Sequence of chain 1.B:
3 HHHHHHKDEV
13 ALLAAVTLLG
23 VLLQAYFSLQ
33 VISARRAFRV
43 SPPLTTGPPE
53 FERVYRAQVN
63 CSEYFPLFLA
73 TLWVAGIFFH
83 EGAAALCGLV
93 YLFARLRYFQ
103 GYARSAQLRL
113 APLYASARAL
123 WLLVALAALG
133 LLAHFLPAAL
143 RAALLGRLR

Binding-site contacts:
Ligand atom C1 contacts residue ALA27 of chain 1.B at 3.4 Å (hydrophobic).
Ligand atom C9 contacts residue TRP123 of chain 1.C at 3.5 Å (hydrophobic).
Ligand atom O22 contacts residue ARG111 of chain 1.C at 2.8 Å (salt-bridge).
Ligand atom O21 contacts residue ARG111 of chain 1.C at 3.0 Å (salt-bridge).
Ligand atom O22 contacts residue TYR100 of chain 1.C at 2.5 Å (h-bond).
Ligand atom C8 contacts residue ALA119 of chain 1.C at 3.6 Å (hydrophobic).
Ligand atom C30 contacts residue SER30 of chain 1.B at 3.6 Å.
Ligand atom C1 contacts residue TYR66 of chain 1.C at 3.4 Å (hydrophobic).
Ligand atom C13 contacts residue TYR66 of chain 1.C at 3.7 Å (hydrophobic).
Ligand atom C30 contacts residue LEU31 of chain 1.B at 3.7 Å (hydrophobic).
Ligand atom C19 contacts residue ASN62 of chain 1.C at 3.5 Å.
Ligand atom N24 contacts residue TYR66 of chain 1.C at 3.6 Å.
Ligand atom C16 contacts residue LEU115 of chain 1.C at 3.4 Å (hydrophobic).
Ligand atom N24 contacts residue ARG97 of chain 1.C at 3.3 Å (salt-bridge).
Ligand atom C25 contacts residue TYR66 of chain 1.C at 3.6 Å (hydrophobic).
Ligand atom C19 contacts residue TYR100 of chain 1.C at 3.5 Å (hydrophobic).
Ligand atom C9 contacts residue LEU122 of chain 1.C at 3.6 Å (hydrophobic).
Ligand atom C20 contacts residue TYR100 of chain 1.C at 3.5 Å (hydrophobic).
Ligand atom C27 contacts residue ALA119 of chain 1.C at 3.8 Å (hydrophobic).
Ligand atom C8 contacts residue TRP123 of chain 1.C at 3.5 Å (hydrophobic).
Ligand atom C2 contacts residue VAL23 of chain 1.B at 3.7 Å (hydrophobic).
Ligand atom O23 contacts residue ARG97 of chain 1.C at 2.9 Å (salt-bridge).
Ligand atom C3 contacts residue ALA27 of chain 1.B at 3.6 Å (hydrophobic).
Ligand atom N14 contacts residue TYR66 of chain 1.C at 3.3 Å (h-bond).
Ligand atom C16 contacts residue TYR66 of chain 1.C at 3.8 Å (hydrophobic).
Ligand atom C15 contacts residue TYR66 of chain 1.C at 3.5 Å (hydrophobic).
Ligand atom C15 contacts residue LEU115 of chain 1.C at 3.8 Å (hydrophobic).
Ligand atom C30 contacts residue ALA27 of chain 1.B at 3.3 Å (hydrophobic).
Ligand atom O23 contacts residue TYR66 of chain 1.C at 3.5 Å.
Ligand atom C2 contacts residue LEU69 of chain 1.C at 3.5 Å (hydrophobic).
Ligand atom C10 contacts residue LEU122 of chain 1.C at 3.5 Å (hydrophobic).
Ligand atom C20 contacts residue ARG111 of chain 1.C at 3.7 Å.
Ligand atom C27 contacts residue SER118 of chain 1.C at 3.6 Å.
Ligand atom C6 contacts residue TYR66 of chain 1.C at 3.5 Å (hydrophobic).
Ligand atom O23 contacts residue LEU115 of chain 1.C at 3.6 Å.
Ligand atom C2 contacts residue GLN26 of chain 1.B at 3.8 Å.
Ligand atom C4 contacts residue LEU122 of chain 1.C at 3.6 Å (hydrophobic).
Ligand atom C2 contacts residue ALA27 of chain 1.B at 3.3 Å (hydrophobic).
Ligand atom C27 contacts residue ARG97 of chain 1.C at 3.2 Å.
Ligand atom C1 contacts residue SER30 of chain 1.B at 3.8 Å.

The small molecule below binds the protein below.
Small molecule (SMILES): COc1nc(C(=O)[C@H]2C[C@@H]2C(=O)O)ncc1N(CC1CC1)c1cccc2ccccc12

Sequence of chain 1.C:
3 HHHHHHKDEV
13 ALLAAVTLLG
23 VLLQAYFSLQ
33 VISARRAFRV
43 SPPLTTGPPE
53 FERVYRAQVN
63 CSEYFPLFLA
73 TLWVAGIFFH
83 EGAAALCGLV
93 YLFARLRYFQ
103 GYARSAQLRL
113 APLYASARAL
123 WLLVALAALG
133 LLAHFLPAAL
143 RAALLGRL